Binding-site contacts:
Ligand atom C5 contacts residue THR120 of chain 1.C at 4.0 Å.
Ligand atom O7 contacts residue ASN118 of chain 1.C at 4.0 Å.
Ligand atom C8 contacts residue SER158 of chain 1.C at 3.5 Å.
Ligand atom N2 contacts residue THR120 of chain 1.C at 2.9 Å (h-bond).
Ligand atom C5 contacts residue PRO122 of chain 1.C at 4.2 Å (hydrophobic).
Ligand atom C7 contacts residue ASN118 of chain 1.C at 3.7 Å.
Ligand atom C7 contacts residue THR120 of chain 1.C at 3.7 Å.
Ligand atom O5 contacts residue THR120 of chain 1.C at 4.0 Å.
Ligand atom C2 contacts residue THR120 of chain 1.C at 3.8 Å.
Ligand atom C8 contacts residue THR120 of chain 1.C at 3.5 Å.
Ligand atom N2 contacts residue ASN118 of chain 1.C at 2.9 Å (h-bond).
Ligand atom C1 contacts residue THR120 of chain 1.C at 3.4 Å.
Ligand atom C5 contacts residue ASN118 of chain 1.C at 3.6 Å.
Ligand atom C3 contacts residue THR120 of chain 1.C at 4.0 Å.
Ligand atom O5 contacts residue ASN118 of chain 1.C at 2.3 Å (h-bond).
Ligand atom C6 contacts residue PRO122 of chain 1.C at 4.1 Å (hydrophobic).
Ligand atom C1 contacts residue ASN118 of chain 1.C at 1.4 Å.
Ligand atom C2 contacts residue ASN118 of chain 1.C at 2.5 Å.
Ligand atom O4 contacts residue PRO122 of chain 1.C at 4.1 Å.
Ligand atom C3 contacts residue ASN118 of chain 1.C at 3.8 Å.
Ligand atom C4 contacts residue ASN118 of chain 1.C at 4.2 Å.
Ligand atom C8 contacts residue GLU159 of chain 1.C at 3.7 Å.

Sequence of chain 1.C:
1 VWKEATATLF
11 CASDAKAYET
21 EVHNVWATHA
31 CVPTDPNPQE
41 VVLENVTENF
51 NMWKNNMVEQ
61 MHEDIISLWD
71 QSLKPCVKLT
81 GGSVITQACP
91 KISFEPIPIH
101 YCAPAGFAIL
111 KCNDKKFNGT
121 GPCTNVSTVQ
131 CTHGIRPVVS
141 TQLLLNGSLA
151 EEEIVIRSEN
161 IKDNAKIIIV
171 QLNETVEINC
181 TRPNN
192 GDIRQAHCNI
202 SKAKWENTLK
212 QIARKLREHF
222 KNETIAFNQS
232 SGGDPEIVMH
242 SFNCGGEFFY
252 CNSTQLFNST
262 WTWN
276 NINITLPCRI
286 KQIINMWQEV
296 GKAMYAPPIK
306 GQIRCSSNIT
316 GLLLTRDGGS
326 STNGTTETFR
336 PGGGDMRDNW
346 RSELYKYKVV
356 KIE

A protein and the small-molecule ligand that binds it are described below.
Small molecule (SMILES): CC(=O)N[C@@H]1[C@@H](O)[C@H](O)[C@@H](CO)O[C@H]1O